Sequence of chain 1.B:
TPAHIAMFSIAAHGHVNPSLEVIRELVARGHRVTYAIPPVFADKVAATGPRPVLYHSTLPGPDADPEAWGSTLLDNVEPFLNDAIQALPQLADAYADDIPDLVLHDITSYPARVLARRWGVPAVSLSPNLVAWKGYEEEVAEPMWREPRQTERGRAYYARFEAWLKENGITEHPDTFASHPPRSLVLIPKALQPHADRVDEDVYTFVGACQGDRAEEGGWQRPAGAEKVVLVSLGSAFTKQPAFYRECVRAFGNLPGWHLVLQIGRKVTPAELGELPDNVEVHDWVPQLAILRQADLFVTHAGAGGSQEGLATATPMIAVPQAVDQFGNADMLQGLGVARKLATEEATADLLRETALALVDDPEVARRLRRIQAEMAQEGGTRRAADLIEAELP

This small molecule binds to this protein.
Small molecule (SMILES): CC[C@H]1OC(=O)[C@H](C)[C@@H](O[C@H]2C[C@@](C)(OC)[C@@H](O)[C@H](C)O2)[C@H](C)[C@@H](O[C@@H]2O[C@H](C)C[C@H](N(C)C)[C@H]2O)[C@](C)(O)C[C@@H](C)C(=O)[C@H](C)[C@@H](O)[C@]1(C)O

Binding-site contacts:
Ligand atom C31 contacts residue HIS20 of chain 1.B at 4.2 Å.
Ligand atom C34 contacts residue TYR115 of chain 1.B at 3.8 Å (hydrophobic).
Ligand atom O13 contacts residue ALA183 of chain 1.B at 3.7 Å.
Ligand atom C8 contacts residue PHE85 of chain 1.B at 4.0 Å (hydrophobic).
Ligand atom O11 contacts residue TYR115 of chain 1.B at 4.0 Å.
Ligand atom C23 contacts residue HIS20 of chain 1.B at 3.5 Å.
Ligand atom O2 contacts residue ASN134 of chain 1.B at 4.1 Å.
Ligand atom C31 contacts residue ILE112 of chain 1.B at 4.0 Å (hydrophobic).
Ligand atom C36 contacts residue TYR141 of chain 1.B at 4.0 Å (hydrophobic).
Ligand atom C27 contacts residue TRP74 of chain 1.B at 3.6 Å (hydrophobic).
Ligand atom O1 contacts residue TYR141 of chain 1.B at 3.7 Å.
Ligand atom C27 contacts residue ASN81 of chain 1.B at 3.4 Å.
Ligand atom O12 contacts residue SER184 of chain 1.B at 3.6 Å (h-bond).
Ligand atom O8 contacts residue HIS20 of chain 1.B at 2.6 Å (h-bond).
Ligand atom C37 contacts residue LEU135 of chain 1.B at 3.7 Å (hydrophobic).
Ligand atom C25 contacts residue TRP74 of chain 1.B at 3.8 Å (hydrophobic).
Ligand atom C37 contacts residue VAL136 of chain 1.B at 3.9 Å (hydrophobic).
Ligand atom C30 contacts residue ASN134 of chain 1.B at 3.8 Å.
Ligand atom C19 contacts residue ASP330 of chain 1.B at 4.0 Å.
Ligand atom C32 contacts residue PHE85 of chain 1.B at 4.2 Å (hydrophobic).
Ligand atom C37 contacts residue TYR141 of chain 1.B at 3.5 Å (hydrophobic).
Ligand atom C29 contacts residue HIS20 of chain 1.B at 3.8 Å.
Ligand atom C13 contacts residue TYR141 of chain 1.B at 4.1 Å (hydrophobic).
Ligand atom C33 contacts residue PHE85 of chain 1.B at 3.7 Å (hydrophobic).
Ligand atom C35 contacts residue ILE112 of chain 1.B at 3.7 Å (hydrophobic).
Ligand atom C21 contacts residue ASN81 of chain 1.B at 3.5 Å.
Ligand atom C28 contacts residue TRP74 of chain 1.B at 3.9 Å (hydrophobic).
Ligand atom C34 contacts residue ALA183 of chain 1.B at 3.5 Å (hydrophobic).
Ligand atom C9 contacts residue TYR115 of chain 1.B at 4.1 Å (hydrophobic).
Ligand atom C33 contacts residue TYR115 of chain 1.B at 3.8 Å (hydrophobic).
Ligand atom C29 contacts residue TRP74 of chain 1.B at 3.6 Å (hydrophobic).
Ligand atom C2 contacts residue ASN134 of chain 1.B at 3.8 Å.
Ligand atom C37 contacts residue ALA137 of chain 1.B at 3.9 Å (hydrophobic).
Ligand atom C31 contacts residue ASN134 of chain 1.B at 3.5 Å.
Ligand atom O13 contacts residue SER184 of chain 1.B at 2.9 Å (h-bond).
Ligand atom C29 contacts residue ALA17 of chain 1.B at 4.2 Å (hydrophobic).
Ligand atom O11 contacts residue VAL82 of chain 1.B at 3.8 Å.
Ligand atom C34 contacts residue SER184 of chain 1.B at 4.2 Å.
Ligand atom C12 contacts residue SER184 of chain 1.B at 4.1 Å.
Ligand atom N1 contacts residue TRP74 of chain 1.B at 4.1 Å.